Binding-site contacts:
Ligand atom C contacts residue GLY477 of chain 3.A at 3.4 Å.
Ligand atom CA contacts residue SER323 of chain 3.A at 4.4 Å.
Ligand atom C contacts residue THR476 of chain 3.A at 4.3 Å.
Ligand atom OXT contacts residue PHE185 of chain 3.A at 4.2 Å.
Ligand atom OXT contacts residue SER323 of chain 3.A at 2.8 Å (h-bond).
Ligand atom O contacts residue SER323 of chain 3.A at 3.7 Å.
Ligand atom O contacts residue THR476 of chain 3.A at 3.9 Å.
Ligand atom CB contacts residue SER323 of chain 3.A at 4.2 Å.
Ligand atom O contacts residue GLY477 of chain 3.A at 3.2 Å (h-bond).
Ligand atom C contacts residue SER323 of chain 3.A at 3.4 Å.
Ligand atom CA contacts residue PHE185 of chain 3.A at 4.5 Å (hydrophobic).
Ligand atom OG contacts residue PHE185 of chain 3.A at 3.3 Å.
Ligand atom OG contacts residue CYS322 of chain 3.A at 3.4 Å (h-bond).
Ligand atom N contacts residue ALA478 of chain 3.A at 4.1 Å.
Ligand atom CA contacts residue PHE485 of chain 3.A at 4.1 Å (hydrophobic).
Ligand atom O contacts residue ALA478 of chain 3.A at 3.0 Å (h-bond).
Ligand atom OXT contacts residue LYS321 of chain 3.A at 4.2 Å.
Ligand atom OXT contacts residue ALA478 of chain 3.A at 4.3 Å.
Ligand atom C contacts residue PHE485 of chain 3.A at 4.2 Å (hydrophobic).
Ligand atom C contacts residue ALA478 of chain 3.A at 3.8 Å (hydrophobic).
Ligand atom CB contacts residue PHE485 of chain 3.A at 3.9 Å (hydrophobic).
Ligand atom CB contacts residue PHE185 of chain 3.A at 3.9 Å (hydrophobic).
Ligand atom OG contacts residue SER323 of chain 3.A at 3.2 Å (h-bond).
Ligand atom OG contacts residue LYS321 of chain 3.A at 4.0 Å.
Ligand atom OXT contacts residue THR476 of chain 3.A at 3.9 Å.
Ligand atom N contacts residue GLU137 of chain 3.A at 4.3 Å.
Ligand atom OXT contacts residue GLY477 of chain 3.A at 3.0 Å (h-bond).
Ligand atom N contacts residue PHE485 of chain 3.A at 3.6 Å.
Ligand atom CB contacts residue CYS322 of chain 3.A at 3.5 Å (hydrophobic).
Ligand atom O contacts residue PHE485 of chain 3.A at 3.5 Å.

Sequence of chain 3.A:
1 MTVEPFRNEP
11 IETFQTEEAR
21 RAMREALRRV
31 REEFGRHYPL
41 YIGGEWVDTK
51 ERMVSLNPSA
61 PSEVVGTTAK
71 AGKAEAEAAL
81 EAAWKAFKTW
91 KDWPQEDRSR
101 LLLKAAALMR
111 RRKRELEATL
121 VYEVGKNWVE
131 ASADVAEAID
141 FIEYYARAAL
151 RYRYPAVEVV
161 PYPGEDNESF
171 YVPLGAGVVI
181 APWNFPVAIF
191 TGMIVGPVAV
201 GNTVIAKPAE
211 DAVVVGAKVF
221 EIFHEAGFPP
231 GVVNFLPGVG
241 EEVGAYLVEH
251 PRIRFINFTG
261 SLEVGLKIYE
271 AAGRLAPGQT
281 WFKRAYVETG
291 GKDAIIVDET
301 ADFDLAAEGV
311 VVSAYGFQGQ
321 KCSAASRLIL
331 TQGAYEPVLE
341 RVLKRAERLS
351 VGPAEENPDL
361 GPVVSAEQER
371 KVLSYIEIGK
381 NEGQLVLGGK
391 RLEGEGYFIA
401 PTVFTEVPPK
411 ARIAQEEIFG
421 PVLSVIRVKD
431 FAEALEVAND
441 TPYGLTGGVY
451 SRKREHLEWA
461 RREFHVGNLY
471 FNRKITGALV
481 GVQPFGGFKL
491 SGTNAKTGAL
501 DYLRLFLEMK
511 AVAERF

The small molecule below binds the protein below.
Small molecule (SMILES): N[C@@H](CO)C(=O)O